Binding-site contacts:
Ligand atom C26 contacts residue GLU23 of chain 1.C at 3.7 Å.
Ligand atom O35 contacts residue GLY156 of chain 1.C at 3.3 Å.
Ligand atom F9 contacts residue MET92 of chain 1.C at 3.2 Å.
Ligand atom N3 contacts residue ILE21 of chain 1.C at 3.7 Å.
Ligand atom O35 contacts residue LEU146 of chain 1.C at 3.5 Å.
Ligand atom N11 contacts residue LEU94 of chain 1.C at 3.6 Å.
Ligand atom O35 contacts residue ASN144 of chain 1.C at 3.6 Å.
Ligand atom C1 contacts residue ALA45 of chain 1.C at 3.7 Å (hydrophobic).
Ligand atom C12 contacts residue CYS95 of chain 1.C at 3.4 Å (hydrophobic).
Ligand atom C34 contacts residue ASP157 of chain 1.C at 3.6 Å.
Ligand atom C6 contacts residue ALA45 of chain 1.C at 3.6 Å (hydrophobic).
Ligand atom O33 contacts residue ASP157 of chain 1.C at 3.3 Å (salt-bridge).
Ligand atom C13 contacts residue CYS95 of chain 1.C at 3.4 Å (hydrophobic).
Ligand atom C6 contacts residue GLU93 of chain 1.C at 3.3 Å.
Ligand atom C32 contacts residue ARG143 of chain 1.C at 3.2 Å.
Ligand atom F10 contacts residue ALA45 of chain 1.C at 3.5 Å.
Ligand atom C18 contacts residue GLN31 of chain 1.C at 3.6 Å.
Ligand atom F8 contacts residue ASP157 of chain 1.C at 3.1 Å.
Ligand atom C34 contacts residue LEU160 of chain 1.C at 3.6 Å (hydrophobic).
Ligand atom C27 contacts residue GLU23 of chain 1.C at 3.6 Å.
Ligand atom C26 contacts residue VAL29 of chain 1.C at 3.6 Å (hydrophobic).
Ligand atom O21 contacts residue ARG19 of chain 1.C at 2.8 Å (salt-bridge).
Ligand atom O33 contacts residue LEU160 of chain 1.C at 3.6 Å.
Ligand atom C34 contacts residue ASN144 of chain 1.C at 3.2 Å.
Ligand atom C25 contacts residue LEU160 of chain 1.C at 3.7 Å (hydrophobic).
Ligand atom C18 contacts residue ARG19 of chain 1.C at 3.5 Å.
Ligand atom C12 contacts residue GLY98 of chain 1.C at 3.6 Å.
Ligand atom F10 contacts residue LEU160 of chain 1.C at 3.7 Å.
Ligand atom C2 contacts residue LEU146 of chain 1.C at 3.6 Å (hydrophobic).
Ligand atom C1 contacts residue LEU146 of chain 1.C at 3.6 Å (hydrophobic).
Ligand atom C34 contacts residue SER161 of chain 1.C at 3.7 Å.
Ligand atom C6 contacts residue LEU146 of chain 1.C at 3.6 Å (hydrophobic).
Ligand atom C19 contacts residue ARG19 of chain 1.C at 3.3 Å.
Ligand atom C28 contacts residue LEU160 of chain 1.C at 3.7 Å (hydrophobic).
Ligand atom C25 contacts residue VAL29 of chain 1.C at 3.7 Å (hydrophobic).
Ligand atom C13 contacts residue GLY98 of chain 1.C at 3.6 Å.
Ligand atom N5 contacts residue CYS95 of chain 1.C at 3.0 Å (h-bond).
Ligand atom F9 contacts residue GLU93 of chain 1.C at 3.5 Å.
Ligand atom N5 contacts residue LEU94 of chain 1.C at 3.6 Å.
Ligand atom N11 contacts residue CYS95 of chain 1.C at 2.9 Å (h-bond).

Sequence of chain 1.C:
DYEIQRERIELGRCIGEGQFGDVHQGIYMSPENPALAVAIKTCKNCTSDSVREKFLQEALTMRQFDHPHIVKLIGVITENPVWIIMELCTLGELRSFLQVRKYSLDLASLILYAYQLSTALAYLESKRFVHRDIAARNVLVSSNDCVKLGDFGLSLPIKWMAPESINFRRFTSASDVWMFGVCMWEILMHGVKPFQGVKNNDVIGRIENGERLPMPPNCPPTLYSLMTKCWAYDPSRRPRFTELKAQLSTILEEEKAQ

The small molecule below binds the protein below.
Small molecule (SMILES): CN(c1ccccc1/C=N/c1nc(Nc2ccc3c(c2)CC(=O)N3)ncc1C(F)(F)F)S(C)(=O)=O